Sequence of chain 1.A:
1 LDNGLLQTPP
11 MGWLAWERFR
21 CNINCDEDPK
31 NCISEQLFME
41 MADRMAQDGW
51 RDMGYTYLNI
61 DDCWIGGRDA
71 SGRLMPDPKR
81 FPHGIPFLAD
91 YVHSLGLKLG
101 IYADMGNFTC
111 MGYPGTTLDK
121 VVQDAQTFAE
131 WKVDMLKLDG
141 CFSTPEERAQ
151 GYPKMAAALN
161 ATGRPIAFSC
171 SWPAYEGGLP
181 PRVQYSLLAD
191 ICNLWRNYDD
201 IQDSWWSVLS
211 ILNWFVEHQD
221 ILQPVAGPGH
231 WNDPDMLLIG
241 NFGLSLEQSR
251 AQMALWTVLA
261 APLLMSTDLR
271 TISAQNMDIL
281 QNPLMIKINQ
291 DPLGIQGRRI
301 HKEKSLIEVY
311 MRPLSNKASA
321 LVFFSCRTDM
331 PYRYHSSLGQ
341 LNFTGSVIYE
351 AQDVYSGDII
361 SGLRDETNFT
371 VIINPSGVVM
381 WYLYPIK

Binding-site contacts:
Ligand atom O7 contacts residue GLU366 of chain 1.A at 4.3 Å.
Ligand atom C5 contacts residue ASN368 of chain 1.A at 3.6 Å.
Ligand atom C1 contacts residue ASN368 of chain 1.A at 1.4 Å.
Ligand atom O5 contacts residue ASN368 of chain 1.A at 2.4 Å (h-bond).
Ligand atom N2 contacts residue GLU366 of chain 1.A at 4.0 Å.
Ligand atom C7 contacts residue GLU366 of chain 1.A at 3.7 Å.
Ligand atom C3 contacts residue ASN368 of chain 1.A at 3.8 Å.
Ligand atom C2 contacts residue ASN368 of chain 1.A at 2.4 Å.
Ligand atom O7 contacts residue ASN368 of chain 1.A at 3.3 Å (h-bond).
Ligand atom C4 contacts residue ASN368 of chain 1.A at 4.2 Å.
Ligand atom C8 contacts residue GLU366 of chain 1.A at 3.4 Å.
Ligand atom C7 contacts residue ASN368 of chain 1.A at 3.4 Å.
Ligand atom N2 contacts residue ASN368 of chain 1.A at 2.9 Å (h-bond).

This small molecule binds to this protein.
Small molecule (SMILES): CC(=O)N[C@@H]1[C@@H](O)[C@H](O)[C@@H](CO)O[C@H]1O